Binding-site contacts:
Ligand atom CB contacts residue GLN192 of chain 1.D at 3.7 Å.
Ligand atom O contacts residue HIS41 of chain 1.D at 2.7 Å (h-bond).
Ligand atom CB contacts residue GLN189 of chain 1.D at 3.7 Å.
Ligand atom C contacts residue ALA145 of chain 1.D at 3.2 Å (hydrophobic).
Ligand atom OG contacts residue ALA191 of chain 1.D at 3.7 Å.
Ligand atom C contacts residue GLU166 of chain 1.D at 3.7 Å.
Ligand atom CD1 contacts residue HIS41 of chain 1.D at 3.7 Å.
Ligand atom CB contacts residue PRO168 of chain 1.D at 3.7 Å (hydrophobic).
Ligand atom O contacts residue MET165 of chain 1.D at 3.1 Å.
Ligand atom O contacts residue ASN142 of chain 1.D at 3.6 Å.
Ligand atom N contacts residue GLU166 of chain 1.D at 2.9 Å (salt-bridge).
Ligand atom CB contacts residue GLN189 of chain 1.D at 3.5 Å.
Ligand atom OXT contacts residue GLY143 of chain 1.D at 2.9 Å (h-bond).
Ligand atom CA contacts residue THR190 of chain 1.D at 3.4 Å.
Ligand atom CA contacts residue GLN189 of chain 1.D at 3.6 Å.
Ligand atom OG contacts residue GLN189 of chain 1.D at 3.6 Å.
Ligand atom O contacts residue GLU166 of chain 1.D at 2.8 Å (salt-bridge).
Ligand atom OXT contacts residue ALA145 of chain 1.D at 2.9 Å (h-bond).
Ligand atom N contacts residue THR190 of chain 1.D at 2.9 Å (h-bond).
Ligand atom CB contacts residue LEU141 of chain 1.D at 3.7 Å (hydrophobic).
Ligand atom CA contacts residue GLU166 of chain 1.D at 3.5 Å.
Ligand atom C contacts residue GLN189 of chain 1.D at 3.7 Å.
Ligand atom N contacts residue HIS164 of chain 1.D at 3.0 Å (h-bond).
Ligand atom NE2 contacts residue GLU166 of chain 1.D at 3.5 Å (salt-bridge).
Ligand atom C contacts residue THR190 of chain 1.D at 3.7 Å.
Ligand atom OE1 contacts residue PHE140 of chain 1.D at 3.6 Å.
Ligand atom CG contacts residue GLN189 of chain 1.D at 3.7 Å.
Ligand atom CD1 contacts residue MET49 of chain 1.D at 3.7 Å (hydrophobic).
Ligand atom OE1 contacts residue HIS163 of chain 1.D at 2.7 Å (h-bond).
Ligand atom NE2 contacts residue LEU141 of chain 1.D at 3.5 Å.
Ligand atom NE2 contacts residue PHE140 of chain 1.D at 3.0 Å (h-bond).
Ligand atom OE1 contacts residue GLU166 of chain 1.D at 3.6 Å.
Ligand atom OG contacts residue THR190 of chain 1.D at 3.6 Å.
Ligand atom O contacts residue ALA145 of chain 1.D at 3.2 Å.
Ligand atom O contacts residue GLN189 of chain 1.D at 3.2 Å.
Ligand atom CB contacts residue ARG188 of chain 1.D at 3.7 Å.
Ligand atom OXT contacts residue SER144 of chain 1.D at 3.2 Å (h-bond).
Ligand atom CB contacts residue HIS41 of chain 1.D at 3.6 Å.
Ligand atom N contacts residue GLN189 of chain 1.D at 2.9 Å (h-bond).
Ligand atom CB contacts residue THR190 of chain 1.D at 3.5 Å.

The protein below binds the small molecule below.
Small molecule (SMILES): CC(C)C[C@H](NC(=O)[C@@H](NC(=O)[C@H](C)NC(=O)[C@H](CO)NC(=O)[C@@H]([NH3+])[C@@H](C)O)C(C)C)C(=O)N[C@@H](CCC(N)=O)C(=O)O

Sequence of chain 1.A:
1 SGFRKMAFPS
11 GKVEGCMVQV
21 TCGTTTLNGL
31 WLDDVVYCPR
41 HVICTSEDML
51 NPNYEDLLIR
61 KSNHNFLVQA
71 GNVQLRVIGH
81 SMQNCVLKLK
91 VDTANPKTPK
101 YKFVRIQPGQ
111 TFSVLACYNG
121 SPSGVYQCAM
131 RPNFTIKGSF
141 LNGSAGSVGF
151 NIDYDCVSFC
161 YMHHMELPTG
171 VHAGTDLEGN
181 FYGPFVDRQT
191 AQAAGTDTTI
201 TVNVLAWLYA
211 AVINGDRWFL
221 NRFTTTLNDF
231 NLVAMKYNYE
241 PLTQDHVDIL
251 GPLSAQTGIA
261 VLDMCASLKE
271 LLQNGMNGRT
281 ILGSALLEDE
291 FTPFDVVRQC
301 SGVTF

Sequence of chain 1.D:
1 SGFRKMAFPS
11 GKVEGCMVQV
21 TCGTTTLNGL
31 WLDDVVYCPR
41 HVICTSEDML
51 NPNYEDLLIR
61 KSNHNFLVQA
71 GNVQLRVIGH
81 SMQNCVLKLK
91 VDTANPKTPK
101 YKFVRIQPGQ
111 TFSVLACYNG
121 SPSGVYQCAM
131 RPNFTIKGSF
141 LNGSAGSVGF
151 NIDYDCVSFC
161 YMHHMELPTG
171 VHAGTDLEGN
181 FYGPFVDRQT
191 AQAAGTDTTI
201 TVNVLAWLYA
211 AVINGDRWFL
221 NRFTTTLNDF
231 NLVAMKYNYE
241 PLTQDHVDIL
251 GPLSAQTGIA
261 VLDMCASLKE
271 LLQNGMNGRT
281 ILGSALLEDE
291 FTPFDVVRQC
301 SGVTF